Sequence of chain 1.A:
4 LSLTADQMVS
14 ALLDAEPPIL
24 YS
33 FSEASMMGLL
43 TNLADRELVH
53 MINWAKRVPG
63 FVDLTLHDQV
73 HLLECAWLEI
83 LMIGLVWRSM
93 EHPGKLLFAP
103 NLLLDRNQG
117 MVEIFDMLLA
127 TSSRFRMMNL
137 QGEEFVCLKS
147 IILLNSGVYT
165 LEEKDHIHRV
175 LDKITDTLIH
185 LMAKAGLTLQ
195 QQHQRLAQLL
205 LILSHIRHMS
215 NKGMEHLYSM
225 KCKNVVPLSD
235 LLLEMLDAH

Binding-site contacts:
Ligand atom CD2 contacts residue GLU76 of chain 1.A at 3.6 Å.
Ligand atom CD2 contacts residue PHE63 of chain 1.A at 4.0 Å (hydrophobic).
Ligand atom CA contacts residue ILE54 of chain 1.A at 4.0 Å (hydrophobic).
Ligand atom CD1 contacts residue ASP234 of chain 1.A at 3.5 Å.
Ligand atom CD2 contacts residue MET239 of chain 1.A at 4.0 Å (hydrophobic).
Ligand atom CD1 contacts residue LEU235 of chain 1.A at 3.9 Å (hydrophobic).
Ligand atom CB contacts residue GLU238 of chain 1.A at 3.7 Å.
Ligand atom CD2 contacts residue VAL72 of chain 1.A at 3.6 Å (hydrophobic).
Ligand atom CB contacts residue GLU238 of chain 1.A at 3.0 Å.
Ligand atom CD1 contacts residue ILE54 of chain 1.A at 3.4 Å (hydrophobic).
Ligand atom CE1 contacts residue VAL72 of chain 1.A at 3.8 Å (hydrophobic).
Ligand atom CD1 contacts residue GLU238 of chain 1.A at 3.9 Å.
Ligand atom C contacts residue ILE54 of chain 1.A at 3.9 Å (hydrophobic).
Ligand atom CG contacts residue VAL72 of chain 1.A at 3.9 Å (hydrophobic).
Ligand atom CD2 contacts residue LYS58 of chain 1.A at 4.0 Å.
Ligand atom CD1 contacts residue LEU75 of chain 1.A at 4.1 Å (hydrophobic).
Ligand atom CA contacts residue GLU238 of chain 1.A at 4.0 Å.
Ligand atom CD1 contacts residue GLN71 of chain 1.A at 4.1 Å.
Ligand atom CA contacts residue GLU238 of chain 1.A at 4.1 Å.
Ligand atom CD1 contacts residue VAL72 of chain 1.A at 3.8 Å (hydrophobic).
Ligand atom CB contacts residue ILE54 of chain 1.A at 3.7 Å (hydrophobic).
Ligand atom NE2 contacts residue VAL72 of chain 1.A at 3.5 Å.
Ligand atom CD2 contacts residue LEU68 of chain 1.A at 3.6 Å (hydrophobic).
Ligand atom CB contacts residue LEU68 of chain 1.A at 3.9 Å (hydrophobic).
Ligand atom N contacts residue GLU238 of chain 1.A at 3.2 Å (salt-bridge).
Ligand atom O contacts residue LYS58 of chain 1.A at 3.3 Å (salt-bridge).
Ligand atom O contacts residue ILE54 of chain 1.A at 3.6 Å.
Ligand atom ND1 contacts residue VAL72 of chain 1.A at 4.0 Å.
Ligand atom CG2 contacts residue LEU235 of chain 1.A at 3.6 Å (hydrophobic).
Ligand atom CD2 contacts residue GLN71 of chain 1.A at 3.8 Å.
Ligand atom CD1 contacts residue LEU235 of chain 1.A at 3.7 Å (hydrophobic).
Ligand atom CD2 contacts residue LEU75 of chain 1.A at 3.8 Å (hydrophobic).
Ligand atom CG1 contacts residue GLU238 of chain 1.A at 3.9 Å.
Ligand atom CB contacts residue LEU235 of chain 1.A at 4.1 Å (hydrophobic).
Ligand atom CD1 contacts residue LEU68 of chain 1.A at 3.8 Å (hydrophobic).
Ligand atom C contacts residue GLU238 of chain 1.A at 4.1 Å.
Ligand atom CD2 contacts residue ILE54 of chain 1.A at 3.8 Å (hydrophobic).
Ligand atom N contacts residue ILE54 of chain 1.A at 4.0 Å.
Ligand atom CD2 contacts residue VAL72 of chain 1.A at 3.8 Å (hydrophobic).
Ligand atom CG contacts residue ILE54 of chain 1.A at 3.9 Å (hydrophobic).

A small-molecule ligand and the protein it binds are described below.
Small molecule (SMILES): CC[C@H](C)[C@H](NC(=O)[C@H](C)N)C(=O)N[C@@H](CC(C)C)C(=O)N[C@@H](CC1=NC=NC1)C(=O)N[C@@H](C)C(=O)N[C@@H](CC(C)C)C(=O)N[C@H](C=O)CC(C)C